A protein and the small-molecule ligand that binds it are described below.
Small molecule (SMILES): CC(=O)N[C@@H]1[C@@H](O)[C@H](O)[C@@H](CO)O[C@H]1O

Sequence of chain 3.A:
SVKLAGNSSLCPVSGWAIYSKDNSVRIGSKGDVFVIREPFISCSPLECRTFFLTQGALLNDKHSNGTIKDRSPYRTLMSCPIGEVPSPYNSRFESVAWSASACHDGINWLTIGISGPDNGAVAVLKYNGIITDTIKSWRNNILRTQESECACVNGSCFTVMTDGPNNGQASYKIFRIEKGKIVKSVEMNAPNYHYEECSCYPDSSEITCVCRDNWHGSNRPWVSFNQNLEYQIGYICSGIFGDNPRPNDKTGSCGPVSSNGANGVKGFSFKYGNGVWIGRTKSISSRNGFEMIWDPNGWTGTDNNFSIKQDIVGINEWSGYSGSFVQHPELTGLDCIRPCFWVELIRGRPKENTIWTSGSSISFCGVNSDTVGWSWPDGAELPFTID

Binding-site contacts:
Ligand atom C2 contacts residue ASN154 of chain 3.A at 2.5 Å.
Ligand atom C3 contacts residue ASN154 of chain 3.A at 3.9 Å.
Ligand atom C5 contacts residue LYS3 of chain 3.A at 4.1 Å.
Ligand atom C7 contacts residue ASN154 of chain 3.A at 3.3 Å.
Ligand atom N2 contacts residue ASN154 of chain 3.A at 2.9 Å (h-bond).
Ligand atom O6 contacts residue LYS3 of chain 3.A at 3.1 Å (salt-bridge).
Ligand atom O7 contacts residue ASN154 of chain 3.A at 3.5 Å (h-bond).
Ligand atom O5 contacts residue ASN154 of chain 3.A at 2.4 Å (h-bond).
Ligand atom C8 contacts residue ASN154 of chain 3.A at 4.4 Å.
Ligand atom O5 contacts residue LYS3 of chain 3.A at 4.0 Å.
Ligand atom C5 contacts residue ASN154 of chain 3.A at 3.7 Å.
Ligand atom C4 contacts residue ASN154 of chain 3.A at 4.3 Å.
Ligand atom C1 contacts residue ASN154 of chain 3.A at 1.5 Å.
Ligand atom C6 contacts residue LYS3 of chain 3.A at 3.9 Å.